Binding-site contacts:
Ligand atom C2 contacts residue GLN578 of chain 1.B at 4.2 Å.
Ligand atom C4 contacts residue ASN329 of chain 1.B at 4.2 Å.
Ligand atom C8 contacts residue GLN578 of chain 1.B at 3.9 Å.
Ligand atom C1 contacts residue GLN578 of chain 1.B at 4.2 Å.
Ligand atom C1 contacts residue ASN329 of chain 1.B at 1.4 Å.
Ligand atom N2 contacts residue ASN329 of chain 1.B at 3.2 Å (h-bond).
Ligand atom C8 contacts residue ASN329 of chain 1.B at 3.9 Å.
Ligand atom C7 contacts residue ASN329 of chain 1.B at 3.5 Å.
Ligand atom O5 contacts residue ASN329 of chain 1.B at 2.2 Å (h-bond).
Ligand atom N2 contacts residue GLN578 of chain 1.B at 3.3 Å (h-bond).
Ligand atom C6 contacts residue ASN329 of chain 1.B at 4.5 Å.
Ligand atom C7 contacts residue GLN578 of chain 1.B at 4.1 Å.
Ligand atom C2 contacts residue ASN329 of chain 1.B at 2.7 Å.
Ligand atom C8 contacts residue LEU580 of chain 1.B at 3.4 Å (hydrophobic).
Ligand atom O7 contacts residue ASN329 of chain 1.B at 3.8 Å.
Ligand atom C3 contacts residue ASN329 of chain 1.B at 3.9 Å.
Ligand atom C5 contacts residue ASN329 of chain 1.B at 3.5 Å.

This small molecule binds to this protein.
Small molecule (SMILES): CC(=O)N[C@H]1[C@H](O[C@H]2[C@H](O)[C@@H](NC(C)=O)CO[C@@H]2CO)O[C@H](CO)[C@@H](O)[C@@H]1O

Sequence of chain 1.B:
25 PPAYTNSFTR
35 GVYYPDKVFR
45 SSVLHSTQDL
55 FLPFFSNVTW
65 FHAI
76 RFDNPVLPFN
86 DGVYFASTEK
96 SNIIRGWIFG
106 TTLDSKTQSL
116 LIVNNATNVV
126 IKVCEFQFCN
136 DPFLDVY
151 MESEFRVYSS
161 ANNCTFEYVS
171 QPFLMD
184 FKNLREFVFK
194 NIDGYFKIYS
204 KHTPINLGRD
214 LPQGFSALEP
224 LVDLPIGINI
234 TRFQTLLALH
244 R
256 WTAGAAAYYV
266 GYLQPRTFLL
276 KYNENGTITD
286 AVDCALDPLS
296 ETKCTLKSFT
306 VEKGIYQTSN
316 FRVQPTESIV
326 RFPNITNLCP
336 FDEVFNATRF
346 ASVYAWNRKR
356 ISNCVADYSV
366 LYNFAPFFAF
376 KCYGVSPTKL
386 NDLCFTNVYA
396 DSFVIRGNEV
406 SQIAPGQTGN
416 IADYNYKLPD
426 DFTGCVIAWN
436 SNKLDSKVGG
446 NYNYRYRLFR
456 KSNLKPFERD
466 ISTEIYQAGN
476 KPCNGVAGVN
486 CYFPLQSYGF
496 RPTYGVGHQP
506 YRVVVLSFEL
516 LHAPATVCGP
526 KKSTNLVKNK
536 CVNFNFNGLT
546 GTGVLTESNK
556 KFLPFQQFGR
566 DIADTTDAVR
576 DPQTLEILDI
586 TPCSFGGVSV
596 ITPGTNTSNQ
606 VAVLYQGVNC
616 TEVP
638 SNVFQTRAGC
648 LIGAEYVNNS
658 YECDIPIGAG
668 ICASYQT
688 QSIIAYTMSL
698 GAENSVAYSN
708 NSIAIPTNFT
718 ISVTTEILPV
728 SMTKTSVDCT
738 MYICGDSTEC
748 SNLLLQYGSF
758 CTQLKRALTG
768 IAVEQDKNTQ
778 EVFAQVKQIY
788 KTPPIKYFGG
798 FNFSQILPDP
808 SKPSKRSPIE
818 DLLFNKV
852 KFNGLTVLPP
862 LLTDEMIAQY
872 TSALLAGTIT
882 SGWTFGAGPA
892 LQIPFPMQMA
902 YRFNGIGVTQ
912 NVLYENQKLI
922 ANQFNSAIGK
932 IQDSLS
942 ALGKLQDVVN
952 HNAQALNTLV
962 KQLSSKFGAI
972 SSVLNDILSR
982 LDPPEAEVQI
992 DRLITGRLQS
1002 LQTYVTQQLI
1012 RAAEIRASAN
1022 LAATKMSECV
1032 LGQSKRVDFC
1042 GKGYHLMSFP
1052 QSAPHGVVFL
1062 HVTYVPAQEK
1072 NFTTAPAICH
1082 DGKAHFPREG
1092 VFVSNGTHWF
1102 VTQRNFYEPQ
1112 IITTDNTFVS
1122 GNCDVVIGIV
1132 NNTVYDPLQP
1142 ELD